A protein and the small-molecule ligand that binds it are described below.
Small molecule (SMILES): CC(=O)N[C@@H]1[C@@H](O)[C@H](O)[C@@H](CO)O[C@H]1O

Binding-site contacts:
Ligand atom O5 contacts residue ASN28 of chain 2.A at 2.4 Å (h-bond).
Ligand atom O7 contacts residue ASN28 of chain 2.A at 3.5 Å (h-bond).
Ligand atom C6 contacts residue THR30 of chain 2.A at 3.2 Å.
Ligand atom C2 contacts residue ASN28 of chain 2.A at 2.5 Å.
Ligand atom C7 contacts residue ASN28 of chain 2.A at 3.5 Å.
Ligand atom C3 contacts residue ASN28 of chain 2.A at 3.9 Å.
Ligand atom C5 contacts residue ASN28 of chain 2.A at 3.7 Å.
Ligand atom O5 contacts residue THR309 of chain 2.A at 4.3 Å.
Ligand atom N2 contacts residue ASN28 of chain 2.A at 3.1 Å (h-bond).
Ligand atom C6 contacts residue ALA29 of chain 2.A at 3.9 Å (hydrophobic).
Ligand atom C4 contacts residue ASN28 of chain 2.A at 4.3 Å.
Ligand atom O6 contacts residue THR30 of chain 2.A at 3.1 Å (h-bond).
Ligand atom C1 contacts residue ASN28 of chain 2.A at 1.5 Å.
Ligand atom C5 contacts residue ALA29 of chain 2.A at 4.4 Å (hydrophobic).
Ligand atom O6 contacts residue ALA29 of chain 2.A at 2.9 Å (h-bond).
Ligand atom O5 contacts residue ALA29 of chain 2.A at 3.7 Å.

Sequence of chain 2.A:
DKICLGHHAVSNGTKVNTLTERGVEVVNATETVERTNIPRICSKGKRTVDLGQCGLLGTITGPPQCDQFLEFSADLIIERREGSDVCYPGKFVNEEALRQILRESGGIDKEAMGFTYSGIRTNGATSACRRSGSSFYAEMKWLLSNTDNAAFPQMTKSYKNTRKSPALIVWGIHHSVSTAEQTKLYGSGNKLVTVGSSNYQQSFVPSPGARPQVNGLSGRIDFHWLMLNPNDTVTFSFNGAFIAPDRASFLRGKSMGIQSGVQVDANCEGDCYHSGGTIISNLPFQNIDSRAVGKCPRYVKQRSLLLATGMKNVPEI